A small-molecule ligand and the protein it binds are described below.
Small molecule (SMILES): CC(=O)N[C@H]1[C@H](O[C@H]2[C@H](O)[C@@H](NC(C)=O)CO[C@@H]2CO)O[C@H](CO)[C@@H](O)[C@@H]1O

Sequence of chain 31.E:
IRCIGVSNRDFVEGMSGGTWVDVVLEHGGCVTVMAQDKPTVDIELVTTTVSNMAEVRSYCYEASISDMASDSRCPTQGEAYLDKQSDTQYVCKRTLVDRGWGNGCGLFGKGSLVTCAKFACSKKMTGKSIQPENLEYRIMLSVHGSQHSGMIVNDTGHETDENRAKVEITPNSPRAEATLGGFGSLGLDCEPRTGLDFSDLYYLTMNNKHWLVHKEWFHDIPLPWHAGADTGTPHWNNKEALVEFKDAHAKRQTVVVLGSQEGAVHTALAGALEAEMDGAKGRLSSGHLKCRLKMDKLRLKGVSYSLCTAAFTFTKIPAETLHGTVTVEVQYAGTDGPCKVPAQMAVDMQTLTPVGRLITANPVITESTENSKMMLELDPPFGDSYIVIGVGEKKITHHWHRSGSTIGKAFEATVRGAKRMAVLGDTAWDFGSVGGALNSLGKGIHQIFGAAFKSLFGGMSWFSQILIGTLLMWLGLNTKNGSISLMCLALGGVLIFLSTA

Binding-site contacts:
Ligand atom C8 contacts residue ASN154 of chain 31.E at 2.4 Å.
Ligand atom O7 contacts residue ASN154 of chain 31.E at 3.2 Å (h-bond).
Ligand atom C7 contacts residue ASN154 of chain 31.E at 2.0 Å.
Ligand atom O7 contacts residue GLY150 of chain 31.E at 3.7 Å.
Ligand atom C7 contacts residue GLY150 of chain 31.E at 3.9 Å.
Ligand atom O3 contacts residue ASN154 of chain 31.E at 4.1 Å.
Ligand atom N2 contacts residue ASN154 of chain 31.E at 1.4 Å (h-bond).
Ligand atom O7 contacts residue MET151 of chain 31.E at 3.6 Å.
Ligand atom C1 contacts residue THR156 of chain 31.E at 3.4 Å.
Ligand atom C5 contacts residue THR156 of chain 31.E at 3.8 Å.
Ligand atom O5 contacts residue THR156 of chain 31.E at 3.2 Å (h-bond).
Ligand atom C7 contacts residue MET151 of chain 31.E at 4.3 Å (hydrophobic).
Ligand atom C3 contacts residue ASN154 of chain 31.E at 3.6 Å.
Ligand atom C8 contacts residue VAL153 of chain 31.E at 4.3 Å (hydrophobic).
Ligand atom C6 contacts residue THR156 of chain 31.E at 4.4 Å.
Ligand atom C1 contacts residue ASN154 of chain 31.E at 2.9 Å.
Ligand atom O6 contacts residue THR156 of chain 31.E at 3.5 Å (h-bond).
Ligand atom C8 contacts residue GLY150 of chain 31.E at 3.5 Å.
Ligand atom C2 contacts residue ASN154 of chain 31.E at 2.6 Å.
Ligand atom O5 contacts residue ASN154 of chain 31.E at 4.2 Å.